Sequence of chain 2.A:
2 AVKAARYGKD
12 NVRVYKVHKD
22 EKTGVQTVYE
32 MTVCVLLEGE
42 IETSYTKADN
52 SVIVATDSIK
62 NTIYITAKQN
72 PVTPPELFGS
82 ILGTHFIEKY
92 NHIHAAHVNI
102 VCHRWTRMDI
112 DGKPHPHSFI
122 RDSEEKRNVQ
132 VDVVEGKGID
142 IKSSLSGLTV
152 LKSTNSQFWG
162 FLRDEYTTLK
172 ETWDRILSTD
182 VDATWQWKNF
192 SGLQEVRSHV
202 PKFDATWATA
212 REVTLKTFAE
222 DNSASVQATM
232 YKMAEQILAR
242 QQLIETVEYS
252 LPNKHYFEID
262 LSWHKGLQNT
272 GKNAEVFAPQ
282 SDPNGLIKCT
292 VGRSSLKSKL

This small molecule binds to this protein.
Small molecule (SMILES): CN1C(=O)N[C@@]2(OO)C(=O)NC(=O)N=C12

Sequence of chain 4.A:
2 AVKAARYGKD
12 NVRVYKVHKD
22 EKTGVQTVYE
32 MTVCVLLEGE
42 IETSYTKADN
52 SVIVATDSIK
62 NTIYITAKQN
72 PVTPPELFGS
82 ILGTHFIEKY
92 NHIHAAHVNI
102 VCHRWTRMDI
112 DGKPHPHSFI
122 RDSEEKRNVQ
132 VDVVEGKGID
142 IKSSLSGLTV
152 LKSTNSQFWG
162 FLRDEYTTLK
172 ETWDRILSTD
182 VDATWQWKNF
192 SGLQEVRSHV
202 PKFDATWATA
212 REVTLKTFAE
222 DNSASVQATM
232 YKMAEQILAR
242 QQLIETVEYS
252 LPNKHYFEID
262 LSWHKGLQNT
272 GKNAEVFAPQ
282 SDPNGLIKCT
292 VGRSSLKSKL

Binding-site contacts:
Ligand atom O contacts residue LEU170 of chain 4.A at 3.3 Å.
Ligand atom N1 contacts residue OXY1 of chain 4.D at 3.3 Å (h-bond).
Ligand atom C5 contacts residue MUA1 of chain 4.E at 0.3 Å.
Ligand atom C4 contacts residue MUA1 of chain 4.E at 0.1 Å.
Ligand atom O4 contacts residue ARG176 of chain 4.A at 2.8 Å (salt-bridge).
Ligand atom O4 contacts residue SER226 of chain 4.A at 3.4 Å.
Ligand atom O2 contacts residue ASN254 of chain 4.A at 3.1 Å (h-bond).
Ligand atom O4 contacts residue VAL227 of chain 4.A at 2.8 Å (h-bond).
Ligand atom O2 contacts residue THR57 of chain 2.A at 2.7 Å (h-bond).
Ligand atom O1 contacts residue THR57 of chain 2.A at 3.2 Å (h-bond).
Ligand atom N contacts residue OXY1 of chain 4.D at 3.2 Å (h-bond).
Ligand atom O1 contacts residue OXY1 of chain 4.D at 1.2 Å (h-bond).
Ligand atom C contacts residue ARG176 of chain 4.A at 3.3 Å.
Ligand atom O3 contacts residue ILE54 of chain 2.A at 3.4 Å.
Ligand atom C contacts residue MUA1 of chain 4.E at 0.1 Å.
Ligand atom O contacts residue MUA1 of chain 4.E at 0.2 Å (h-bond).
Ligand atom O3 contacts residue GLN228 of chain 4.A at 2.9 Å (h-bond).
Ligand atom O2 contacts residue MUA1 of chain 4.E at 3.0 Å.
Ligand atom O contacts residue ASP58 of chain 2.A at 3.0 Å (salt-bridge).
Ligand atom C5 contacts residue OXY1 of chain 4.D at 3.0 Å.
Ligand atom N1 contacts residue THR57 of chain 2.A at 2.7 Å (h-bond).
Ligand atom O2 contacts residue OXY1 of chain 4.D at 0.5 Å (h-bond).
Ligand atom O3 contacts residue MUA1 of chain 4.E at 0.3 Å (h-bond).
Ligand atom O1 contacts residue MUA1 of chain 4.E at 2.1 Å.
Ligand atom C1 contacts residue THR57 of chain 2.A at 3.1 Å.
Ligand atom C1 contacts residue OXY1 of chain 4.D at 3.4 Å.
Ligand atom O4 contacts residue MUA1 of chain 4.E at 0.1 Å (h-bond).
Ligand atom N2 contacts residue MUA1 of chain 4.E at 0.2 Å (h-bond).
Ligand atom N3 contacts residue MUA1 of chain 4.E at 0.1 Å (h-bond).
Ligand atom C1 contacts residue MUA1 of chain 4.E at 0.2 Å.
Ligand atom O contacts residue THR57 of chain 2.A at 3.4 Å (h-bond).
Ligand atom N contacts residue MUA1 of chain 4.E at 0.2 Å (h-bond).
Ligand atom N3 contacts residue ARG176 of chain 4.A at 2.9 Å (salt-bridge).
Ligand atom N2 contacts residue PHE159 of chain 4.A at 3.3 Å.
Ligand atom N1 contacts residue MUA1 of chain 4.E at 0.4 Å (h-bond).
Ligand atom N2 contacts residue GLN228 of chain 4.A at 3.0 Å (h-bond).
Ligand atom C2 contacts residue MUA1 of chain 4.E at 0.6 Å.
Ligand atom C2 contacts residue OXY1 of chain 4.D at 2.6 Å.
Ligand atom C3 contacts residue MUA1 of chain 4.E at 0.1 Å.
Ligand atom N3 contacts residue ASN254 of chain 4.A at 3.3 Å (h-bond).